Sequence of chain 2.B:
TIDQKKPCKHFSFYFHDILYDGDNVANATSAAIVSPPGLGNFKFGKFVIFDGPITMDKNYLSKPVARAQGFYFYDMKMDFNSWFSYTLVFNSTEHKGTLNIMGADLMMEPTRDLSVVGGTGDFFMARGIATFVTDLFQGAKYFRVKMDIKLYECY

A protein and the small-molecule ligand that binds it are described below.
Small molecule (SMILES): NCC(=O)O

Binding-site contacts:
Ligand atom CA contacts residue VAL68 of chain 2.B at 4.4 Å (hydrophobic).
Ligand atom C contacts residue PHE16 of chain 2.B at 4.5 Å (hydrophobic).
Ligand atom N contacts residue HIS98 of chain 2.B at 3.3 Å (h-bond).
Ligand atom C contacts residue MET59 of chain 2.B at 4.2 Å (hydrophobic).
Ligand atom C contacts residue HIS98 of chain 2.B at 4.1 Å.
Ligand atom OXT contacts residue MET59 of chain 2.B at 4.1 Å.
Ligand atom O contacts residue HIS98 of chain 2.B at 4.1 Å.
Ligand atom N contacts residue VAL68 of chain 2.B at 3.8 Å.
Ligand atom OXT contacts residue PHE14 of chain 2.B at 4.2 Å.
Ligand atom N contacts residue GLU97 of chain 2.B at 3.9 Å.
Ligand atom O contacts residue PHE16 of chain 2.B at 3.6 Å.
Ligand atom CA contacts residue MET59 of chain 2.B at 4.3 Å (hydrophobic).
Ligand atom C contacts residue PHE14 of chain 2.B at 4.4 Å (hydrophobic).
Ligand atom O contacts residue PHE14 of chain 2.B at 3.8 Å.
Ligand atom O contacts residue PHE93 of chain 2.B at 4.4 Å.
Ligand atom CA contacts residue GLU97 of chain 2.B at 3.8 Å.
Ligand atom CA contacts residue HIS98 of chain 2.B at 4.0 Å.